Binding-site contacts:
Ligand atom O3P contacts residue LYS82 of chain 1.A at 3.3 Å (salt-bridge).
Ligand atom O3 contacts residue GLN109 of chain 1.A at 3.4 Å.
Ligand atom OXT contacts residue GLY106 of chain 1.A at 2.8 Å (h-bond).
Ligand atom O4P contacts residue LYS82 of chain 1.A at 3.4 Å (salt-bridge).
Ligand atom OG contacts residue ALA107 of chain 1.A at 2.9 Å (h-bond).
Ligand atom C contacts residue HIS110 of chain 1.A at 3.6 Å.
Ligand atom OG contacts residue ASP300 of chain 1.A at 2.7 Å (salt-bridge).
Ligand atom O3P contacts residue SER230 of chain 1.A at 2.6 Å (h-bond).
Ligand atom O contacts residue GLY108 of chain 1.A at 3.5 Å (h-bond).
Ligand atom O contacts residue ALA107 of chain 1.A at 3.7 Å.
Ligand atom C2A contacts residue GLU345 of chain 1.A at 3.7 Å.
Ligand atom P contacts residue SER230 of chain 1.A at 3.4 Å.
Ligand atom O2P contacts residue SER230 of chain 1.A at 3.5 Å (h-bond).
Ligand atom N contacts residue LYS82 of chain 1.A at 3.6 Å.
Ligand atom OXT contacts residue THR105 of chain 1.A at 2.6 Å (h-bond).
Ligand atom P contacts residue GLY229 of chain 1.A at 3.7 Å.
Ligand atom C5A contacts residue GLY298 of chain 1.A at 3.6 Å.
Ligand atom O1P contacts residue HIS81 of chain 1.A at 2.9 Å (h-bond).
Ligand atom N1 contacts residue SER371 of chain 1.A at 2.7 Å (h-bond).
Ligand atom C4A contacts residue LYS82 of chain 1.A at 3.4 Å.
Ligand atom O3P contacts residue GLY229 of chain 1.A at 3.5 Å (h-bond).
Ligand atom C contacts residue THR105 of chain 1.A at 3.4 Å.
Ligand atom OG contacts residue GLY298 of chain 1.A at 3.5 Å.
Ligand atom O1P contacts residue SER230 of chain 1.A at 3.2 Å (h-bond).
Ligand atom C4A contacts residue GLY298 of chain 1.A at 3.2 Å.
Ligand atom O3P contacts residue SER185 of chain 1.A at 2.7 Å (h-bond).
Ligand atom N1 contacts residue GLU345 of chain 1.A at 3.4 Å.
Ligand atom C6 contacts residue GLU345 of chain 1.A at 3.5 Å.
Ligand atom C6 contacts residue SER371 of chain 1.A at 3.4 Å.
Ligand atom C2 contacts residue SER371 of chain 1.A at 3.6 Å.
Ligand atom O2P contacts residue GLY229 of chain 1.A at 2.8 Å (h-bond).
Ligand atom CB contacts residue ASP300 of chain 1.A at 3.5 Å.
Ligand atom OG contacts residue GLY106 of chain 1.A at 3.4 Å.
Ligand atom N contacts residue GLY298 of chain 1.A at 3.6 Å.
Ligand atom O contacts residue THR105 of chain 1.A at 3.3 Å (h-bond).
Ligand atom O contacts residue GLN109 of chain 1.A at 3.0 Å (h-bond).
Ligand atom O2P contacts residue GLY227 of chain 1.A at 2.9 Å (h-bond).
Ligand atom O contacts residue HIS110 of chain 1.A at 2.9 Å (h-bond).
Ligand atom O2P contacts residue GLY228 of chain 1.A at 3.5 Å (h-bond).
Ligand atom O1P contacts residue ASN231 of chain 1.A at 2.9 Å (h-bond).

Sequence of chain 1.A:
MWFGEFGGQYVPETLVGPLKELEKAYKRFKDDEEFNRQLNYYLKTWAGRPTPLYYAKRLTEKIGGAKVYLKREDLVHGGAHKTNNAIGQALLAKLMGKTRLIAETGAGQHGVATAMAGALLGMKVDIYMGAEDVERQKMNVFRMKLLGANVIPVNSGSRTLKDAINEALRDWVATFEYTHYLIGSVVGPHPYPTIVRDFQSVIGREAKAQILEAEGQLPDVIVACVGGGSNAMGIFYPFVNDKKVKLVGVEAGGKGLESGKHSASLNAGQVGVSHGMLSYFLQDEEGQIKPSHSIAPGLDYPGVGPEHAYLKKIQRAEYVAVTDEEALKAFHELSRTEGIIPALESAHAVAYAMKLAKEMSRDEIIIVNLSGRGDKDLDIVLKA

This protein binds this small molecule.
Small molecule (SMILES): Cc1ncc(COP(=O)(O)O)c(CN[C@@H](CO)C(=O)O)c1O